Binding-site contacts:
Ligand atom C6 contacts residue ASN315 of chain 19.E at 4.5 Å.
Ligand atom C4 contacts residue ASN315 of chain 19.E at 4.3 Å.
Ligand atom C3 contacts residue ASN315 of chain 19.E at 3.8 Å.
Ligand atom O5 contacts residue VAL314 of chain 19.E at 3.8 Å.
Ligand atom C6 contacts residue THR313 of chain 19.E at 4.5 Å.
Ligand atom C1 contacts residue ASN315 of chain 19.E at 1.4 Å.
Ligand atom O5 contacts residue THR313 of chain 19.E at 4.3 Å.
Ligand atom O7 contacts residue ASN315 of chain 19.E at 4.2 Å.
Ligand atom C8 contacts residue ASN315 of chain 19.E at 3.5 Å.
Ligand atom C2 contacts residue ASN315 of chain 19.E at 2.5 Å.
Ligand atom C1 contacts residue VAL314 of chain 19.E at 4.4 Å (hydrophobic).
Ligand atom O5 contacts residue ASN315 of chain 19.E at 2.4 Å (h-bond).
Ligand atom C8 contacts residue ILE281 of chain 19.E at 4.5 Å (hydrophobic).
Ligand atom C5 contacts residue ASN315 of chain 19.E at 3.7 Å.
Ligand atom N2 contacts residue ASN315 of chain 19.E at 2.8 Å (h-bond).
Ligand atom C7 contacts residue ASN315 of chain 19.E at 3.3 Å.

Sequence of chain 19.E:
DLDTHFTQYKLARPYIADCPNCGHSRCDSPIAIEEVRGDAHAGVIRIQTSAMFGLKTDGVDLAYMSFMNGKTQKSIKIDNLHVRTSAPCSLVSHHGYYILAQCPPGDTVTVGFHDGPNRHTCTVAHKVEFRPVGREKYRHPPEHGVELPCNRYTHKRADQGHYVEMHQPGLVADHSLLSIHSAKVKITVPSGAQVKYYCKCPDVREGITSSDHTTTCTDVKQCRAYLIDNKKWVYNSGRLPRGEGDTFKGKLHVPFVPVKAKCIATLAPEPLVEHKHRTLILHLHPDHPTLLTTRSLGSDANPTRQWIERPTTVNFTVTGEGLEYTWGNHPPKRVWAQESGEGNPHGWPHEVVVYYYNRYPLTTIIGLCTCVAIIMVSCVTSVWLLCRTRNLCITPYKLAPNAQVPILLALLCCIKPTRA

This protein binds this small molecule.
Small molecule (SMILES): CC(=O)N[C@@H]1[C@@H](O)[C@H](O)[C@@H](CO)O[C@H]1O